Sequence of chain 1.C:
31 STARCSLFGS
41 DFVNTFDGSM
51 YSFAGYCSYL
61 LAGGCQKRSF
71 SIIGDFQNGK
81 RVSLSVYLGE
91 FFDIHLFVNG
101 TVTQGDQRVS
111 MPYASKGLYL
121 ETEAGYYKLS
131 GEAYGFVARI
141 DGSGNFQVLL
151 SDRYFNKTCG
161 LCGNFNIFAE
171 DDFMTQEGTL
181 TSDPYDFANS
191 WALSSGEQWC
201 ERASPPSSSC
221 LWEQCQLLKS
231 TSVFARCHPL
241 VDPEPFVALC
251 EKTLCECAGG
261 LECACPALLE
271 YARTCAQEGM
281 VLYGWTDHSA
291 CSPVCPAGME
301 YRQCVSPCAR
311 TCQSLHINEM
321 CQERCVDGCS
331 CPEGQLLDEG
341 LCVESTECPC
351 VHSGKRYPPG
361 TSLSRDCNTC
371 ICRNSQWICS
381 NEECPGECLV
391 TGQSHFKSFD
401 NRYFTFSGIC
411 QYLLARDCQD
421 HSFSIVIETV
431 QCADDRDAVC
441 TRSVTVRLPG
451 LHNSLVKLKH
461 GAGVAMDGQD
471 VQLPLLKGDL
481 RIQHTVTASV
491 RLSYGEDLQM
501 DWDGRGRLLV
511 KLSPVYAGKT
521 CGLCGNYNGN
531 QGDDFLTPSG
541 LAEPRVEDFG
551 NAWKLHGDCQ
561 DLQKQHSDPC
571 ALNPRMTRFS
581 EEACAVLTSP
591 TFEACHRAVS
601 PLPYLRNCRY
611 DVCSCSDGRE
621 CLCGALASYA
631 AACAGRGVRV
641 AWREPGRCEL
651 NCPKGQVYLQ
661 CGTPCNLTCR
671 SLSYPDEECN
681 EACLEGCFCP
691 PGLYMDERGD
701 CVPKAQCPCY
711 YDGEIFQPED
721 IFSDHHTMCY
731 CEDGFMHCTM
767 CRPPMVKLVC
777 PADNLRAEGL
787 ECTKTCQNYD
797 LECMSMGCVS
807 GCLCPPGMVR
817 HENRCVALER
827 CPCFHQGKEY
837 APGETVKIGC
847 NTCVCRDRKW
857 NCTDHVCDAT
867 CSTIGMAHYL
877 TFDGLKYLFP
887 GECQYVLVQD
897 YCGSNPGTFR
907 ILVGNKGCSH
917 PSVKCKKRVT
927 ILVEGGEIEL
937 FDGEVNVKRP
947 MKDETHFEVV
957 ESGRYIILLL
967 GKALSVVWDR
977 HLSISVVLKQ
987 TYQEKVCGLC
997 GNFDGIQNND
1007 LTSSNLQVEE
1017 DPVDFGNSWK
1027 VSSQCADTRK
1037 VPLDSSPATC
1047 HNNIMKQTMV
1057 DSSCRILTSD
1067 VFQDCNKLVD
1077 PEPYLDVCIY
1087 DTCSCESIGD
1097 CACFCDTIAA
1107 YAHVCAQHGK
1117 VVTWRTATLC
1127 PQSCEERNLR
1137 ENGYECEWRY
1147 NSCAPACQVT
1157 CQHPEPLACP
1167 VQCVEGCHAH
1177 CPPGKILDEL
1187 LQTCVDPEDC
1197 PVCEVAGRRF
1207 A

The protein below binds the small molecule below.
Small molecule (SMILES): CC(=O)N[C@@H]1[C@@H](O)[C@H](O)[C@@H](CO)O[C@H]1O

Binding-site contacts:
Ligand atom C8 contacts residue ASN666 of chain 1.C at 3.8 Å.
Ligand atom C8 contacts residue TYR694 of chain 1.C at 4.5 Å (hydrophobic).
Ligand atom O5 contacts residue ASN666 of chain 1.C at 2.4 Å (h-bond).
Ligand atom O7 contacts residue ASN666 of chain 1.C at 3.0 Å (h-bond).
Ligand atom O5 contacts residue THR663 of chain 1.C at 4.5 Å.
Ligand atom C8 contacts residue PRO691 of chain 1.C at 4.4 Å (hydrophobic).
Ligand atom C7 contacts residue ASN666 of chain 1.C at 3.1 Å.
Ligand atom C2 contacts residue ASN666 of chain 1.C at 2.5 Å.
Ligand atom C8 contacts residue LEU693 of chain 1.C at 4.4 Å (hydrophobic).
Ligand atom C6 contacts residue THR663 of chain 1.C at 3.9 Å.
Ligand atom C3 contacts residue ASN666 of chain 1.C at 3.8 Å.
Ligand atom C5 contacts residue THR663 of chain 1.C at 4.3 Å.
Ligand atom N2 contacts residue ASN666 of chain 1.C at 2.9 Å (h-bond).
Ligand atom C5 contacts residue ASN666 of chain 1.C at 3.7 Å.
Ligand atom C1 contacts residue ASN666 of chain 1.C at 1.4 Å.
Ligand atom C4 contacts residue ASN666 of chain 1.C at 4.2 Å.